Binding-site contacts:
Ligand atom C4' contacts residue ASP40 of chain 1.B at 3.6 Å.
Ligand atom O4' contacts residue VAL46 of chain 1.B at 3.9 Å.
Ligand atom C3B contacts residue MG1 of chain 1.F at 3.8 Å.
Ligand atom N6 contacts residue ILE59 of chain 1.B at 3.8 Å.
Ligand atom N6 contacts residue MET114 of chain 1.B at 3.5 Å (h-bond).
Ligand atom O3' contacts residue ILE122 of chain 1.B at 3.7 Å.
Ligand atom PB contacts residue MG1 of chain 1.F at 3.5 Å.
Ligand atom C5 contacts residue PHE240 of chain 1.B at 3.8 Å (hydrophobic).
Ligand atom O4' contacts residue ILE38 of chain 1.B at 3.8 Å.
Ligand atom PG contacts residue MG1 of chain 1.F at 3.5 Å.
Ligand atom O3A contacts residue LYS61 of chain 1.B at 3.6 Å.
Ligand atom PB contacts residue ASN44 of chain 1.B at 3.5 Å.
Ligand atom C2 contacts residue ASP116 of chain 1.B at 3.5 Å.
Ligand atom N1 contacts residue GLU115 of chain 1.B at 3.8 Å.
Ligand atom O2B contacts residue MG1 of chain 1.F at 2.2 Å.
Ligand atom N1 contacts residue LEU117 of chain 1.B at 2.8 Å (h-bond).
Ligand atom N6 contacts residue GLU115 of chain 1.B at 2.9 Å (salt-bridge).
Ligand atom N1 contacts residue ILE59 of chain 1.B at 3.3 Å.
Ligand atom O2B contacts residue ASP250 of chain 1.B at 3.2 Å (salt-bridge).
Ligand atom O1A contacts residue ILE249 of chain 1.B at 3.8 Å.
Ligand atom O2B contacts residue ASN44 of chain 1.B at 3.1 Å (h-bond).
Ligand atom O1B contacts residue ASN44 of chain 1.B at 2.9 Å (h-bond).
Ligand atom C8 contacts residue VAL46 of chain 1.B at 3.7 Å (hydrophobic).
Ligand atom C4 contacts residue PHE240 of chain 1.B at 3.6 Å (hydrophobic).
Ligand atom N1 contacts residue ASP116 of chain 1.B at 3.7 Å.
Ligand atom O2A contacts residue ILE249 of chain 1.B at 3.8 Å.
Ligand atom O2G contacts residue MG1 of chain 1.F at 2.3 Å.
Ligand atom N9 contacts residue VAL46 of chain 1.B at 3.8 Å.
Ligand atom O1A contacts residue LYS61 of chain 1.B at 2.9 Å (salt-bridge).
Ligand atom C6 contacts residue LEU117 of chain 1.B at 3.8 Å (hydrophobic).
Ligand atom C5' contacts residue ASP40 of chain 1.B at 3.5 Å.
Ligand atom C6 contacts residue GLU115 of chain 1.B at 3.7 Å.
Ligand atom O2G contacts residue ASP250 of chain 1.B at 3.0 Å (salt-bridge).
Ligand atom C6 contacts residue ILE59 of chain 1.B at 3.5 Å (hydrophobic).
Ligand atom C2 contacts residue LEU117 of chain 1.B at 3.4 Å (hydrophobic).
Ligand atom C2 contacts residue ILE59 of chain 1.B at 3.7 Å (hydrophobic).
Ligand atom O2B contacts residue LYS61 of chain 1.B at 3.1 Å (salt-bridge).
Ligand atom C2 contacts residue SER118 of chain 1.B at 3.5 Å.
Ligand atom C2' contacts residue PHE240 of chain 1.B at 3.6 Å (hydrophobic).
Ligand atom N3 contacts residue PHE240 of chain 1.B at 3.7 Å.

Sequence of chain 1.B:
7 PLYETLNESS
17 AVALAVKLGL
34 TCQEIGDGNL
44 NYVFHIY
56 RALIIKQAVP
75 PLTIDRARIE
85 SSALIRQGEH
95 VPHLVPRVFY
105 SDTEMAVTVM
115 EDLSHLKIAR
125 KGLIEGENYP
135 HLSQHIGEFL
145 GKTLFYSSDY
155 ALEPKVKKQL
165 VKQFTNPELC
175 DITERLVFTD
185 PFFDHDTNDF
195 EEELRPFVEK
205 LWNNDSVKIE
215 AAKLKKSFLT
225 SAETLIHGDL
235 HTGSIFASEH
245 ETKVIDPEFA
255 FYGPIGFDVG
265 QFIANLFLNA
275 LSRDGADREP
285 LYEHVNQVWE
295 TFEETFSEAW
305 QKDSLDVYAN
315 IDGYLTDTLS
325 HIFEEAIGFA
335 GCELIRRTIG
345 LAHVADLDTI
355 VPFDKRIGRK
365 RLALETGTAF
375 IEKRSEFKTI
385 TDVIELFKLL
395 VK

This small molecule binds to this protein.
Small molecule (SMILES): Nc1ncnc2c1ncn2[C@@H]1O[C@H](CO[P](=O)(O)O[P](=O)(O)CP(=O)(O)O)[C@@H](O)[C@H]1O